Sequence of chain 1.C:
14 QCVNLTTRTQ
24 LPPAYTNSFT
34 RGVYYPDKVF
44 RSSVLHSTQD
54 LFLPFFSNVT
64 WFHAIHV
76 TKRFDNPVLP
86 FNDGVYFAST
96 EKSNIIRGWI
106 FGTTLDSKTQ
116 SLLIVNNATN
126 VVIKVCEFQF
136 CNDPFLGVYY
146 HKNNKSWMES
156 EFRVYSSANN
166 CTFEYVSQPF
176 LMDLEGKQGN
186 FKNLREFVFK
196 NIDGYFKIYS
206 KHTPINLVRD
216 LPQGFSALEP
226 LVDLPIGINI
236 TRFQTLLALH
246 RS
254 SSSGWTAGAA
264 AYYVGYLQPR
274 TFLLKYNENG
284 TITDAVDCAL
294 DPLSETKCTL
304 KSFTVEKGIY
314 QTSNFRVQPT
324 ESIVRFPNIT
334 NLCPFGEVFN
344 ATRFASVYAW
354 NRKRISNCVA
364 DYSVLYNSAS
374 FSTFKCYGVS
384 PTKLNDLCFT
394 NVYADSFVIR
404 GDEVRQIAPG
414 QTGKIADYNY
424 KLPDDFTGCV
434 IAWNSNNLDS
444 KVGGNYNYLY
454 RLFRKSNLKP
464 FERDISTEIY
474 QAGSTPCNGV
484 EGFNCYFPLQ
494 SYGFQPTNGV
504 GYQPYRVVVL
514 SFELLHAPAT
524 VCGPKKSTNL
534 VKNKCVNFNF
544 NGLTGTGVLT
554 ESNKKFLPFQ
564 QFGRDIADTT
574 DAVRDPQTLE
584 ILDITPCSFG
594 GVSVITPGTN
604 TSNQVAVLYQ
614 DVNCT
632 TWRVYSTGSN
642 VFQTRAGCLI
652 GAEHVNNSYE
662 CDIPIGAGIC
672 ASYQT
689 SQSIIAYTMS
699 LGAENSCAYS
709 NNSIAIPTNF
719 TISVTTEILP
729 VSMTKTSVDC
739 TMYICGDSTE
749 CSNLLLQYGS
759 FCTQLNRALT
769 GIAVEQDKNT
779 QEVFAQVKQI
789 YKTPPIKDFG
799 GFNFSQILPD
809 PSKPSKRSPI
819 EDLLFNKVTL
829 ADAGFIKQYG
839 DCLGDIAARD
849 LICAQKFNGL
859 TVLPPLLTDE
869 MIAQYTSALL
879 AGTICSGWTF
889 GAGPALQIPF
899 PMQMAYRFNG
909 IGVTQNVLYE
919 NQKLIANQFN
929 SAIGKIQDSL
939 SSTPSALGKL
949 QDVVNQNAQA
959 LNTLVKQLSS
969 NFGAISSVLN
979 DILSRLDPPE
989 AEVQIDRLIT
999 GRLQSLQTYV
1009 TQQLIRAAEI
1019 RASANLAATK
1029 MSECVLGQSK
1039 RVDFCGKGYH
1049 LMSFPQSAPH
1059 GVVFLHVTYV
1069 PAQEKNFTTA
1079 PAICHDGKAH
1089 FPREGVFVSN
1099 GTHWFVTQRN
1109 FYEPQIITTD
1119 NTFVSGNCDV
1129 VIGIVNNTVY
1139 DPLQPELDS

Binding-site contacts:
Ligand atom C5 contacts residue SER803 of chain 1.C at 4.1 Å.
Ligand atom O5 contacts residue ASN801 of chain 1.C at 2.4 Å (h-bond).
Ligand atom C4 contacts residue ASN801 of chain 1.C at 4.4 Å.
Ligand atom C5 contacts residue ASN801 of chain 1.C at 3.8 Å.
Ligand atom O5 contacts residue SER803 of chain 1.C at 3.9 Å.
Ligand atom N2 contacts residue ASN801 of chain 1.C at 3.0 Å (h-bond).
Ligand atom C3 contacts residue ASN801 of chain 1.C at 3.9 Å.
Ligand atom C1 contacts residue ASN801 of chain 1.C at 1.5 Å.
Ligand atom C2 contacts residue ASN801 of chain 1.C at 2.5 Å.
Ligand atom O6 contacts residue GLN804 of chain 1.C at 4.3 Å.
Ligand atom O7 contacts residue ASN801 of chain 1.C at 3.8 Å.
Ligand atom C1 contacts residue SER803 of chain 1.C at 3.5 Å.
Ligand atom C7 contacts residue ASN801 of chain 1.C at 3.6 Å.
Ligand atom C8 contacts residue ILE794 of chain 1.C at 4.5 Å (hydrophobic).

The protein below binds the small molecule below.
Small molecule (SMILES): CC(=O)N[C@H]1[C@H](O[C@H]2[C@H](O)[C@@H](NC(C)=O)CO[C@@H]2CO)O[C@H](CO)[C@@H](O)[C@@H]1O